This protein binds this small molecule.
Small molecule (SMILES): CC(=O)N[C@@H]1[C@@H](O)[C@H](O)[C@@H](CO)O[C@H]1O

Binding-site contacts:
Ligand atom C1 contacts residue ASN165 of chain 1.D at 1.4 Å.
Ligand atom O7 contacts residue ASN165 of chain 1.D at 4.0 Å.
Ligand atom O7 contacts residue ASN135 of chain 1.D at 4.4 Å.
Ligand atom O7 contacts residue THR133 of chain 1.D at 3.6 Å.
Ligand atom C7 contacts residue ASN165 of chain 1.D at 3.3 Å.
Ligand atom C8 contacts residue ASN165 of chain 1.D at 3.2 Å.
Ligand atom O7 contacts residue SER163 of chain 1.D at 4.3 Å.
Ligand atom C5 contacts residue ASN165 of chain 1.D at 3.7 Å.
Ligand atom C8 contacts residue LYS176 of chain 1.D at 4.1 Å.
Ligand atom N2 contacts residue ASN165 of chain 1.D at 2.9 Å (h-bond).
Ligand atom C2 contacts residue ASN165 of chain 1.D at 2.4 Å.
Ligand atom C3 contacts residue ASN165 of chain 1.D at 3.8 Å.
Ligand atom O5 contacts residue ASN165 of chain 1.D at 2.4 Å (h-bond).
Ligand atom C4 contacts residue ASN165 of chain 1.D at 4.2 Å.

Sequence of chain 1.D:
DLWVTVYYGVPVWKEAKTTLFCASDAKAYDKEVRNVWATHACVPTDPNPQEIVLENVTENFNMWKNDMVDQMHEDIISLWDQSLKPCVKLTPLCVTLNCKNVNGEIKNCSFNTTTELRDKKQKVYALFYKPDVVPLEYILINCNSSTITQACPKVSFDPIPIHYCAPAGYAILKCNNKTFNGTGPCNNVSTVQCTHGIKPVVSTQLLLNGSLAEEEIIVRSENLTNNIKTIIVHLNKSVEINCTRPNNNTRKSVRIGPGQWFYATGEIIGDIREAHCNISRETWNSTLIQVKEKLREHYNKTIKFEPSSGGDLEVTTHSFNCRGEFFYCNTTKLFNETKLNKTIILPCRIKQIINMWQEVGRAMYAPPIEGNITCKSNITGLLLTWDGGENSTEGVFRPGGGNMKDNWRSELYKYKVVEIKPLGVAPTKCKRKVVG